The small molecule below binds the protein below.
Small molecule (SMILES): C=C1/C(=C\C=C2/CCC[C@]3(C)[C@@H]([C@H](C)CCCC(C)(C)O)CC[C@@H]23)C[C@@H](O)C[C@@H]1O

Binding-site contacts:
Ligand atom C17 contacts residue VAL181 of chain 1.A at 3.8 Å (hydrophobic).
Ligand atom C3 contacts residue ARG193 of chain 1.A at 3.6 Å.
Ligand atom C4 contacts residue MET239 of chain 1.A at 4.0 Å (hydrophobic).
Ligand atom C22 contacts residue THR394 of chain 1.A at 3.9 Å.
Ligand atom C21 contacts residue THR394 of chain 1.A at 3.1 Å.
Ligand atom C26 contacts residue THR81 of chain 1.A at 3.6 Å.
Ligand atom C19 contacts residue ILE243 of chain 1.A at 3.6 Å (hydrophobic).
Ligand atom C22 contacts residue THR395 of chain 1.A at 4.0 Å.
Ligand atom C8 contacts residue VAL88 of chain 1.A at 4.0 Å (hydrophobic).
Ligand atom C18 contacts residue PHE85 of chain 1.A at 3.7 Å (hydrophobic).
Ligand atom C14 contacts residue LEU180 of chain 1.A at 4.0 Å (hydrophobic).
Ligand atom O2 contacts residue ARG193 of chain 1.A at 2.8 Å (salt-bridge).
Ligand atom C12 contacts residue LEU180 of chain 1.A at 3.8 Å (hydrophobic).
Ligand atom C26 contacts residue PHE85 of chain 1.A at 3.6 Å (hydrophobic).
Ligand atom C4 contacts residue ARG193 of chain 1.A at 3.3 Å.
Ligand atom C11 contacts residue PHE85 of chain 1.A at 4.0 Å (hydrophobic).
Ligand atom C11 contacts residue VAL88 of chain 1.A at 3.9 Å (hydrophobic).
Ligand atom O2 contacts residue SER91 of chain 1.A at 3.7 Å.
Ligand atom O3 contacts residue ALA294 of chain 1.A at 3.2 Å.
Ligand atom O2 contacts residue PRO92 of chain 1.A at 3.8 Å.
Ligand atom C2 contacts residue SER236 of chain 1.A at 3.7 Å.
Ligand atom C27 contacts residue PHE85 of chain 1.A at 3.5 Å (hydrophobic).
Ligand atom C18 contacts residue VAL88 of chain 1.A at 3.6 Å (hydrophobic).
Ligand atom C27 contacts residue ARG73 of chain 1.A at 3.7 Å.
Ligand atom C8 contacts residue LEU180 of chain 1.A at 3.7 Å (hydrophobic).
Ligand atom C6 contacts residue VAL88 of chain 1.A at 3.8 Å (hydrophobic).
Ligand atom C7 contacts residue LEU180 of chain 1.A at 3.7 Å (hydrophobic).
Ligand atom C6 contacts residue LEU180 of chain 1.A at 3.7 Å (hydrophobic).
Ligand atom C21 contacts residue VAL181 of chain 1.A at 4.0 Å (hydrophobic).
Ligand atom C16 contacts residue VAL181 of chain 1.A at 3.9 Å (hydrophobic).
Ligand atom C11 contacts residue ALA84 of chain 1.A at 3.3 Å (hydrophobic).
Ligand atom C9 contacts residue LEU180 of chain 1.A at 3.6 Å (hydrophobic).
Ligand atom C19 contacts residue LEU180 of chain 1.A at 3.9 Å (hydrophobic).
Ligand atom C23 contacts residue THR394 of chain 1.A at 3.4 Å.
Ligand atom C23 contacts residue THR395 of chain 1.A at 3.9 Å.
Ligand atom C7 contacts residue VAL88 of chain 1.A at 4.0 Å (hydrophobic).
Ligand atom O3 contacts residue ILE293 of chain 1.A at 2.9 Å (h-bond).
Ligand atom C9 contacts residue VAL88 of chain 1.A at 3.9 Å (hydrophobic).
Ligand atom O2 contacts residue SER236 of chain 1.A at 3.4 Å (h-bond).
Ligand atom C15 contacts residue VAL181 of chain 1.A at 3.9 Å (hydrophobic).

Sequence of chain 1.A:
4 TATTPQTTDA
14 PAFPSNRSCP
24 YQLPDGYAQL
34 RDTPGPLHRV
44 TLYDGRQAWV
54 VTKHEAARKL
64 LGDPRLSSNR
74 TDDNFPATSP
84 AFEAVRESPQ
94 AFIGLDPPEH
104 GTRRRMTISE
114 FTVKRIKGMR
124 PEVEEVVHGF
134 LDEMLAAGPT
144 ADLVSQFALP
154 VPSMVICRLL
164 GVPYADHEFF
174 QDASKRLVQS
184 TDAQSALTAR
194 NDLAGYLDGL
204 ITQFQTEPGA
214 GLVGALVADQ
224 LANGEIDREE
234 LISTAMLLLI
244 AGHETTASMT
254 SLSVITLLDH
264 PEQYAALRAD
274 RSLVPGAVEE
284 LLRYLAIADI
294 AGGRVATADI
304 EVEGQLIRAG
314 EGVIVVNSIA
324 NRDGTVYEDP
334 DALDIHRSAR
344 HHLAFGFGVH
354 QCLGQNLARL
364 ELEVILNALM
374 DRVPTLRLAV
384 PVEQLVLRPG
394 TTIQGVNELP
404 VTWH